Sequence of chain 1.A:
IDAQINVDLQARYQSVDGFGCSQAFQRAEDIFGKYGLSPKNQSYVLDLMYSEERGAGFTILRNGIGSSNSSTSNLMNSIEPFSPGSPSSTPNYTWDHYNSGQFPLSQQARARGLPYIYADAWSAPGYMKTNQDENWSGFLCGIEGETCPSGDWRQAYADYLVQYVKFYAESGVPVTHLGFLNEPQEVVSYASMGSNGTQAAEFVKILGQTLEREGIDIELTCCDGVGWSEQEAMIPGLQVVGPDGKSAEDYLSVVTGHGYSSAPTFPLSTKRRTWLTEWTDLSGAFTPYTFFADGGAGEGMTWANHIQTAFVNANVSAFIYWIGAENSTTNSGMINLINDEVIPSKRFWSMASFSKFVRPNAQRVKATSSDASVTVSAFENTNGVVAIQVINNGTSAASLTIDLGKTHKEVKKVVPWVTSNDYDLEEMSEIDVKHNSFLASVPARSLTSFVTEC

Binding-site contacts:
Ligand atom C3 contacts residue ASP359 of chain 1.A at 4.1 Å.
Ligand atom C6 contacts residue VAL361 of chain 1.A at 3.8 Å (hydrophobic).
Ligand atom O6 contacts residue VAL361 of chain 1.A at 3.0 Å (h-bond).
Ligand atom C4 contacts residue ASN60 of chain 1.A at 4.2 Å.
Ligand atom O7 contacts residue ASN60 of chain 1.A at 3.9 Å.
Ligand atom C2 contacts residue ASN60 of chain 1.A at 2.5 Å.
Ligand atom C6 contacts residue GLU360 of chain 1.A at 4.4 Å.
Ligand atom N2 contacts residue ASN60 of chain 1.A at 3.0 Å (h-bond).
Ligand atom O5 contacts residue GLU360 of chain 1.A at 4.1 Å.
Ligand atom C2 contacts residue ASP359 of chain 1.A at 3.4 Å.
Ligand atom C8 contacts residue SER57 of chain 1.A at 3.7 Å.
Ligand atom C7 contacts residue ASP359 of chain 1.A at 3.7 Å.
Ligand atom C3 contacts residue ASN60 of chain 1.A at 3.8 Å.
Ligand atom C5 contacts residue ASN60 of chain 1.A at 3.6 Å.
Ligand atom C7 contacts residue SER57 of chain 1.A at 3.9 Å.
Ligand atom O5 contacts residue ASP359 of chain 1.A at 4.2 Å.
Ligand atom C1 contacts residue ASP359 of chain 1.A at 3.9 Å.
Ligand atom N2 contacts residue ASP359 of chain 1.A at 2.7 Å (salt-bridge).
Ligand atom C7 contacts residue LYS59 of chain 1.A at 4.1 Å.
Ligand atom C8 contacts residue LYS59 of chain 1.A at 4.3 Å.
Ligand atom C5 contacts residue VAL361 of chain 1.A at 4.5 Å (hydrophobic).
Ligand atom O7 contacts residue LYS59 of chain 1.A at 3.3 Å.
Ligand atom C7 contacts residue ASN60 of chain 1.A at 3.7 Å.
Ligand atom O3 contacts residue ASP359 of chain 1.A at 4.0 Å.
Ligand atom O5 contacts residue ASN60 of chain 1.A at 2.3 Å (h-bond).
Ligand atom C5 contacts residue GLU360 of chain 1.A at 3.9 Å.
Ligand atom O5 contacts residue VAL361 of chain 1.A at 3.9 Å.
Ligand atom C8 contacts residue ASP359 of chain 1.A at 3.7 Å.
Ligand atom O4 contacts residue GLU360 of chain 1.A at 4.2 Å.
Ligand atom C1 contacts residue ASN60 of chain 1.A at 1.4 Å.
Ligand atom N2 contacts residue SER57 of chain 1.A at 3.8 Å.
Ligand atom C4 contacts residue ASP359 of chain 1.A at 4.2 Å.
Ligand atom O6 contacts residue GLU360 of chain 1.A at 3.3 Å.

A small-molecule ligand and the protein it binds are described below.
Small molecule (SMILES): CC(=O)N[C@H]1[C@H](O[C@H]2[C@H](O)[C@@H](NC(C)=O)CO[C@@H]2CO)O[C@H](CO)[C@@H](O[C@@H]2O[C@H](CO)[C@@H](O)[C@H](O)[C@@H]2O)[C@@H]1O